This protein binds this small molecule.
Small molecule (SMILES): CC[C@H](C)[C@H](NC(=O)[C@H](CO)NC(=O)[C@H](CC(=O)O)NC(=O)[C@@H](N)CCC(=O)O)C(=O)N[C@@H](CC(C)C)C(=O)N[C@@H](CCC(N)=O)C(=O)N1CCC[C@H]1C(=O)NCC(=O)N[C@@H](C)C(=O)N[C@@H](Cc1ccccc1)C(=O)N[C@@H](CO)C(=O)N[C@@H](C)C(=O)N[C@H](C=O)CC(N)=O

Sequence of chain 5.HA:
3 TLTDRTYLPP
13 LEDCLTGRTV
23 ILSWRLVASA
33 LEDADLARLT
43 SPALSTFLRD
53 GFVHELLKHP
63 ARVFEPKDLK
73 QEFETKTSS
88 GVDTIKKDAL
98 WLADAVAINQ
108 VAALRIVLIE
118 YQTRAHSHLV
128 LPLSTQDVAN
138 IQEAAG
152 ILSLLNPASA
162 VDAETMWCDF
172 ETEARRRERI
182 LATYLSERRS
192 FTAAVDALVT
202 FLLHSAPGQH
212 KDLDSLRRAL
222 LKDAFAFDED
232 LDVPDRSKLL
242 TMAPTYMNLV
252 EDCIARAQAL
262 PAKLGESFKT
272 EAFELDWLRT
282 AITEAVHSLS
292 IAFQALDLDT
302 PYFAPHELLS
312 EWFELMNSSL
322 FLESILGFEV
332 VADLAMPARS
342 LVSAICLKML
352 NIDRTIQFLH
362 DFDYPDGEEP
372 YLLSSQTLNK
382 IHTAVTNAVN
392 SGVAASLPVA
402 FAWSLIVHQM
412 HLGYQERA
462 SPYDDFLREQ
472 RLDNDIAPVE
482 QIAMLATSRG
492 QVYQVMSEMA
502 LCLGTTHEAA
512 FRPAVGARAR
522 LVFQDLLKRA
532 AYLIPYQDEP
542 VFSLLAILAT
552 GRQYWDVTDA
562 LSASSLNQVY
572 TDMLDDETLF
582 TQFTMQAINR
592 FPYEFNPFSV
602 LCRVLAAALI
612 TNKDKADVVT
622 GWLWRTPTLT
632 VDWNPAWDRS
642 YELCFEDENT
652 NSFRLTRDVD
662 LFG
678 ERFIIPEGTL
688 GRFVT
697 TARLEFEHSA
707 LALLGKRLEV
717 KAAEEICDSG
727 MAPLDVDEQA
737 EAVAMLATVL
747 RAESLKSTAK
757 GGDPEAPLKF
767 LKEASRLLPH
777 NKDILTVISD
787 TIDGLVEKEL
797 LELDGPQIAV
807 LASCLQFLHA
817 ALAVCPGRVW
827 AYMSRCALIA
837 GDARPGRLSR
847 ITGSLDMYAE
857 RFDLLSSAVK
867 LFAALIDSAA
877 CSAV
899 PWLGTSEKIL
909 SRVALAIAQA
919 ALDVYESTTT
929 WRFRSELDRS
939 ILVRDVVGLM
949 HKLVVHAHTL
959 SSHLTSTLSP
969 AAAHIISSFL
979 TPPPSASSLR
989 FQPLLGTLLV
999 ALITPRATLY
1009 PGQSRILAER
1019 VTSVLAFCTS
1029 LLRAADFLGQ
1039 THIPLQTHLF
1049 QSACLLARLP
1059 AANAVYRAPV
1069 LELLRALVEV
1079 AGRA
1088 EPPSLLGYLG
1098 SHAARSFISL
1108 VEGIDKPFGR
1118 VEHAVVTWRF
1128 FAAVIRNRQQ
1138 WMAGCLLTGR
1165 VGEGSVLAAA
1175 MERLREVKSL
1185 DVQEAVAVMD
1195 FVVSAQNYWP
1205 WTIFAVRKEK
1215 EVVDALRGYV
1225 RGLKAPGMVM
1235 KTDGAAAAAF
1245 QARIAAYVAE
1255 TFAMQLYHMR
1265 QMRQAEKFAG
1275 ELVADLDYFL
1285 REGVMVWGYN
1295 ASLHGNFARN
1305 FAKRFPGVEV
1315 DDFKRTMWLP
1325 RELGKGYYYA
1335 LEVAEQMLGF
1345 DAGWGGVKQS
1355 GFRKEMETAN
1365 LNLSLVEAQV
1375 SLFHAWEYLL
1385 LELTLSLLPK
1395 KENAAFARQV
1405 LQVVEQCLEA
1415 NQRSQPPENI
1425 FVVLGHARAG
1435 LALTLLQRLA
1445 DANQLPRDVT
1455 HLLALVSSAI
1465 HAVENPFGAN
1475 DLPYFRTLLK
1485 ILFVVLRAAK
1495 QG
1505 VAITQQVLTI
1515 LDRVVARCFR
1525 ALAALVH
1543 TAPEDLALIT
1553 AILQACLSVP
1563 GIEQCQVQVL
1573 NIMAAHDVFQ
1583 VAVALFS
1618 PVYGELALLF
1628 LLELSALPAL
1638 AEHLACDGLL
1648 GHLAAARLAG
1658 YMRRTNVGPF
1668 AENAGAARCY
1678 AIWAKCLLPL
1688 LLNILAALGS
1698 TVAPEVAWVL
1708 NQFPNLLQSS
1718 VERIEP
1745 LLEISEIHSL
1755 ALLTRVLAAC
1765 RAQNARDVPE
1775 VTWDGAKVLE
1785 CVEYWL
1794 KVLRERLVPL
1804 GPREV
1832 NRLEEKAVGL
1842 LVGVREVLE

Binding-site contacts:
Ligand atom C contacts residue HIS409 of chain 5.HA at 4.4 Å.
Ligand atom O contacts residue LEU534 of chain 5.HA at 4.3 Å.
Ligand atom CB contacts residue GLU481 of chain 5.HA at 3.6 Å.
Ligand atom CB contacts residue TYR533 of chain 5.HA at 3.6 Å (hydrophobic).
Ligand atom CE1 contacts residue LEU413 of chain 5.HA at 4.2 Å (hydrophobic).
Ligand atom CD2 contacts residue THR488 of chain 5.HA at 4.2 Å.
Ligand atom CB contacts residue THR488 of chain 5.HA at 4.4 Å.
Ligand atom N contacts residue ILE535 of chain 5.HA at 3.7 Å.
Ligand atom CD1 contacts residue THR488 of chain 5.HA at 4.2 Å.
Ligand atom CD1 contacts residue ILE535 of chain 5.HA at 4.0 Å (hydrophobic).
Ligand atom CD2 contacts residue MET485 of chain 5.HA at 4.0 Å (hydrophobic).
Ligand atom CD1 contacts residue GLN538 of chain 5.HA at 3.1 Å.
Ligand atom CA contacts residue TYR537 of chain 5.HA at 4.5 Å (hydrophobic).
Ligand atom CG contacts residue TYR537 of chain 5.HA at 3.2 Å (hydrophobic).
Ligand atom O contacts residue PRO536 of chain 5.HA at 3.8 Å.
Ligand atom O contacts residue HIS409 of chain 5.HA at 3.6 Å.
Ligand atom N contacts residue PRO536 of chain 5.HA at 4.2 Å.
Ligand atom CB contacts residue ILE535 of chain 5.HA at 4.2 Å (hydrophobic).
Ligand atom CD1 contacts residue PHE402 of chain 5.HA at 4.0 Å (hydrophobic).
Ligand atom CD contacts residue TYR537 of chain 5.HA at 4.5 Å (hydrophobic).
Ligand atom ND2 contacts residue TYR533 of chain 5.HA at 3.7 Å.
Ligand atom CD1 contacts residue LEU413 of chain 5.HA at 4.1 Å (hydrophobic).
Ligand atom OD1 contacts residue TYR533 of chain 5.HA at 3.4 Å.
Ligand atom CD2 contacts residue ALA484 of chain 5.HA at 3.6 Å (hydrophobic).
Ligand atom CB contacts residue TYR537 of chain 5.HA at 3.0 Å (hydrophobic).
Ligand atom CG contacts residue PRO536 of chain 5.HA at 4.5 Å (hydrophobic).
Ligand atom CG1 contacts residue THR488 of chain 5.HA at 4.2 Å.
Ligand atom CD1 contacts residue ILE535 of chain 5.HA at 4.0 Å (hydrophobic).
Ligand atom CB contacts residue LEU534 of chain 5.HA at 4.3 Å (hydrophobic).
Ligand atom NE2 contacts residue PRO536 of chain 5.HA at 4.2 Å.
Ligand atom CA contacts residue ILE535 of chain 5.HA at 3.8 Å (hydrophobic).
Ligand atom CG contacts residue TYR533 of chain 5.HA at 3.3 Å (hydrophobic).